Binding-site contacts:
Ligand atom C2 contacts residue PRO7 of chain 4.A at 3.1 Å (hydrophobic).
Ligand atom C8 contacts residue PRO7 of chain 4.A at 3.7 Å (hydrophobic).
Ligand atom C7 contacts residue PRO7 of chain 4.A at 3.3 Å (hydrophobic).
Ligand atom C5 contacts residue TYR6 of chain 4.A at 3.8 Å (hydrophobic).
Ligand atom C1 contacts residue ASN208 of chain 4.A at 1.5 Å.
Ligand atom C2 contacts residue ASN208 of chain 4.A at 2.3 Å.
Ligand atom C8 contacts residue ARG280 of chain 4.A at 4.2 Å.
Ligand atom O7 contacts residue ASN208 of chain 4.A at 4.2 Å.
Ligand atom N2 contacts residue ARG8 of chain 4.A at 4.0 Å.
Ligand atom O7 contacts residue PRO7 of chain 4.A at 4.3 Å.
Ligand atom O5 contacts residue TYR6 of chain 4.A at 3.7 Å.
Ligand atom C3 contacts residue ASN208 of chain 4.A at 3.7 Å.
Ligand atom N2 contacts residue ASN208 of chain 4.A at 2.8 Å (h-bond).
Ligand atom C3 contacts residue PRO7 of chain 4.A at 3.1 Å (hydrophobic).
Ligand atom C7 contacts residue ASN208 of chain 4.A at 3.8 Å.
Ligand atom O3 contacts residue PRO7 of chain 4.A at 3.5 Å (h-bond).
Ligand atom O3 contacts residue ARG8 of chain 4.A at 3.5 Å.
Ligand atom N2 contacts residue PRO7 of chain 4.A at 2.5 Å (h-bond).
Ligand atom C1 contacts residue TYR6 of chain 4.A at 3.7 Å (hydrophobic).
Ligand atom O5 contacts residue ASN208 of chain 4.A at 2.6 Å (h-bond).
Ligand atom C5 contacts residue ASN208 of chain 4.A at 3.9 Å.
Ligand atom C8 contacts residue ARG8 of chain 4.A at 3.5 Å.
Ligand atom C3 contacts residue ARG8 of chain 4.A at 4.1 Å.
Ligand atom C7 contacts residue ARG8 of chain 4.A at 3.9 Å.
Ligand atom O6 contacts residue TYR6 of chain 4.A at 3.9 Å.
Ligand atom C8 contacts residue LEU9 of chain 4.A at 3.8 Å (hydrophobic).
Ligand atom C1 contacts residue PRO7 of chain 4.A at 3.5 Å (hydrophobic).
Ligand atom C4 contacts residue ASN208 of chain 4.A at 4.2 Å.

A protein and the small-molecule ligand that binds it are described below.
Small molecule (SMILES): CC(=O)N[C@@H]1[C@@H](O)[C@H](O)[C@@H](CO)O[C@H]1O

Sequence of chain 4.A:
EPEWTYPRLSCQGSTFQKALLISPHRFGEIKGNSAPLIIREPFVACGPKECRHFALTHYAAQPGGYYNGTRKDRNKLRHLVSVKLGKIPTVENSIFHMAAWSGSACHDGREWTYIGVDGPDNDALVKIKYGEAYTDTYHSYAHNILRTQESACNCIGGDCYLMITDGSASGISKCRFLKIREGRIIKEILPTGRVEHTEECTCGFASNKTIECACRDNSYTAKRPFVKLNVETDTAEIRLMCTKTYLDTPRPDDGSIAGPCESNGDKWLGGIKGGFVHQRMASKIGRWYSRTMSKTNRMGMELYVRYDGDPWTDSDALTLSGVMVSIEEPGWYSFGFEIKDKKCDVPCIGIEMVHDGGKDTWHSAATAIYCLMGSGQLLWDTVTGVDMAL